Binding-site contacts:
Ligand atom CAG contacts residue IW21 of chain 2.D at 0.2 Å.
Ligand atom BRAE contacts residue IW21 of chain 2.D at 0.9 Å.
Ligand atom CLAB contacts residue IW21 of chain 2.D at 0.5 Å.
Ligand atom CAM contacts residue IW21 of chain 2.D at 0.2 Å.
Ligand atom CAH contacts residue SER117 of chain 2.B at 2.8 Å.
Ligand atom CAG contacts residue SER117 of chain 1.B at 2.9 Å.
Ligand atom CAJ contacts residue ALA108 of chain 1.B at 3.7 Å (hydrophobic).
Ligand atom CLAB contacts residue ALA109 of chain 1.B at 3.6 Å.
Ligand atom CAH contacts residue IW21 of chain 2.D at 0.2 Å.
Ligand atom CAH contacts residue LEU110 of chain 2.B at 3.7 Å (hydrophobic).
Ligand atom CAQ contacts residue LYS15 of chain 2.B at 3.7 Å.
Ligand atom CAF contacts residue SER117 of chain 1.B at 3.2 Å.
Ligand atom CAR contacts residue LEU17 of chain 2.B at 3.4 Å (hydrophobic).
Ligand atom BRAE contacts residue LYS15 of chain 2.B at 3.5 Å.
Ligand atom CAR contacts residue IW21 of chain 2.D at 1.0 Å.
Ligand atom CAL contacts residue IW21 of chain 2.D at 0.9 Å.
Ligand atom CAS contacts residue IW21 of chain 2.D at 0.5 Å.
Ligand atom CAF contacts residue LEU110 of chain 2.B at 3.5 Å (hydrophobic).
Ligand atom CAG contacts residue LEU110 of chain 2.B at 3.5 Å (hydrophobic).
Ligand atom OAA contacts residue LYS15 of chain 1.B at 2.9 Å (salt-bridge).
Ligand atom CAK contacts residue LEU17 of chain 2.B at 3.4 Å (hydrophobic).
Ligand atom CAO contacts residue IW21 of chain 2.D at 0.8 Å.
Ligand atom CAJ contacts residue LEU17 of chain 2.B at 2.9 Å (hydrophobic).
Ligand atom CAN contacts residue IW21 of chain 2.D at 0.2 Å.
Ligand atom CAJ contacts residue IW21 of chain 2.D at 1.2 Å.
Ligand atom OAA contacts residue IW21 of chain 2.D at 0.6 Å (h-bond).
Ligand atom CLAC contacts residue THR119 of chain 2.B at 3.7 Å.
Ligand atom CAI contacts residue IW21 of chain 2.D at 1.0 Å.
Ligand atom CLAB contacts residue ALA108 of chain 1.B at 3.3 Å.
Ligand atom OAA contacts residue LYS15 of chain 2.B at 2.5 Å (salt-bridge).
Ligand atom CLAC contacts residue ALA108 of chain 2.B at 3.5 Å.
Ligand atom CAF contacts residue IW21 of chain 2.D at 0.5 Å.
Ligand atom CAQ contacts residue IW21 of chain 2.D at 1.0 Å.
Ligand atom BRAD contacts residue LYS15 of chain 1.B at 3.7 Å.
Ligand atom CAO contacts residue LYS15 of chain 2.B at 3.3 Å.
Ligand atom BRAD contacts residue IW21 of chain 2.D at 0.9 Å.
Ligand atom CAP contacts residue IW21 of chain 2.D at 1.0 Å.
Ligand atom CAF contacts residue SER117 of chain 2.B at 2.9 Å.
Ligand atom CLAC contacts residue IW21 of chain 2.D at 0.5 Å.
Ligand atom CAK contacts residue IW21 of chain 2.D at 0.9 Å.

The protein below binds the small molecule below.
Small molecule (SMILES): Oc1c(Br)cc(CCc2c(Cl)cccc2Cl)cc1Br

Sequence of chain 2.B:
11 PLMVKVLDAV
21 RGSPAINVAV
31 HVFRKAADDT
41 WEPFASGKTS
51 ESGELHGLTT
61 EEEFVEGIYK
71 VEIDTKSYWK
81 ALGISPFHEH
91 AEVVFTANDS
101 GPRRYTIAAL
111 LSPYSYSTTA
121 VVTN

Sequence of chain 1.B:
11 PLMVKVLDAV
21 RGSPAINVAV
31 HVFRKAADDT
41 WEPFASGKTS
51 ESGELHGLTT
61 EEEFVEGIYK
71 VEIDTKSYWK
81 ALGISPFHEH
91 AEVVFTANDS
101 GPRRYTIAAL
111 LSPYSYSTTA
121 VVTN